Binding-site contacts:
Ligand atom N4 contacts residue SER213 of chain 1.C at 3.2 Å (h-bond).
Ligand atom C15 contacts residue SER194 of chain 1.C at 2.9 Å.
Ligand atom O24 contacts residue CYS190 of chain 1.C at 3.4 Å (h-bond).
Ligand atom C7 contacts residue HIS44 of chain 1.C at 3.5 Å.
Ligand atom N23 contacts residue SER194 of chain 1.C at 3.0 Å (h-bond).
Ligand atom C16 contacts residue TRP214 of chain 1.C at 3.7 Å (hydrophobic).
Ligand atom C41 contacts residue ASP52 of chain 1.C at 3.7 Å.
Ligand atom N19 contacts residue GLY225 of chain 1.C at 3.6 Å.
Ligand atom C38 contacts residue CYS45 of chain 1.C at 3.7 Å (hydrophobic).
Ligand atom C38 contacts residue PHE28 of chain 1.C at 3.7 Å (hydrophobic).
Ligand atom O24 contacts residue SER194 of chain 1.C at 2.2 Å (h-bond).
Ligand atom N20 contacts residue GLY192 of chain 1.C at 3.3 Å (h-bond).
Ligand atom N19 contacts residue ASP188 of chain 1.C at 3.1 Å (salt-bridge).
Ligand atom C7 contacts residue SER194 of chain 1.C at 2.4 Å.
Ligand atom N19 contacts residue SER189 of chain 1.C at 3.1 Å (h-bond).
Ligand atom N23 contacts residue HIS44 of chain 1.C at 2.7 Å (h-bond).
Ligand atom C18 contacts residue SER189 of chain 1.C at 3.6 Å.
Ligand atom O24 contacts residue GLY192 of chain 1.C at 2.9 Å (h-bond).
Ligand atom C42 contacts residue LYS51 of chain 1.C at 3.2 Å.
Ligand atom C18 contacts residue TRP214 of chain 1.C at 3.6 Å (hydrophobic).
Ligand atom C6 contacts residue SER194 of chain 1.C at 1.4 Å.
Ligand atom C42 contacts residue LEU56 of chain 1.C at 3.7 Å (hydrophobic).
Ligand atom C18 contacts residue GLY217 of chain 1.C at 3.6 Å.
Ligand atom O14 contacts residue GLN191 of chain 1.C at 3.5 Å (h-bond).
Ligand atom C22 contacts residue HIS44 of chain 1.C at 3.7 Å.
Ligand atom O24 contacts residue ASP193 of chain 1.C at 3.2 Å (salt-bridge).
Ligand atom N4 contacts residue HIS44 of chain 1.C at 3.7 Å.
Ligand atom C5 contacts residue SER194 of chain 1.C at 2.4 Å.
Ligand atom C41 contacts residue LYS51 of chain 1.C at 3.6 Å.
Ligand atom C40 contacts residue VAL46 of chain 1.C at 3.6 Å (hydrophobic).
Ligand atom N20 contacts residue SER194 of chain 1.C at 3.5 Å (h-bond).
Ligand atom C30 contacts residue PHE28 of chain 1.C at 3.4 Å (hydrophobic).
Ligand atom C40 contacts residue LYS51 of chain 1.C at 3.5 Å.
Ligand atom C15 contacts residue VAL212 of chain 1.C at 3.7 Å (hydrophobic).
Ligand atom C15 contacts residue SER213 of chain 1.C at 3.6 Å.
Ligand atom O24 contacts residue GLN191 of chain 1.C at 3.6 Å.
Ligand atom N4 contacts residue SER194 of chain 1.C at 3.0 Å (h-bond).
Ligand atom C36 contacts residue PHE28 of chain 1.C at 3.6 Å (hydrophobic).
Ligand atom C28 contacts residue HIS44 of chain 1.C at 3.5 Å.
Ligand atom C41 contacts residue LEU56 of chain 1.C at 3.7 Å (hydrophobic).

Sequence of chain 1.C:
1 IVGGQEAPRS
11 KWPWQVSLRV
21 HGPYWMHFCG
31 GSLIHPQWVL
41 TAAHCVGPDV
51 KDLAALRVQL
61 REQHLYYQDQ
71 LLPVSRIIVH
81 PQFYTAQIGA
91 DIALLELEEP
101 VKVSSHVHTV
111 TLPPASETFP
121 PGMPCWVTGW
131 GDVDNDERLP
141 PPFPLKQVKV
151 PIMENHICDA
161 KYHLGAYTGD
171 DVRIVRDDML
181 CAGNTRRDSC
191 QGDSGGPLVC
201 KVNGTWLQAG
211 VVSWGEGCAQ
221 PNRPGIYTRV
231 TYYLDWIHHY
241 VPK

A protein and the small-molecule ligand that binds it are described below.
Small molecule (SMILES): NCCCC[C@H](NC(=O)OCc1ccccc1)[C@H](O)c1noc(CN2CCN(C(=O)CCCc3ccccc3)CC2)n1